Sequence of chain 4.E:
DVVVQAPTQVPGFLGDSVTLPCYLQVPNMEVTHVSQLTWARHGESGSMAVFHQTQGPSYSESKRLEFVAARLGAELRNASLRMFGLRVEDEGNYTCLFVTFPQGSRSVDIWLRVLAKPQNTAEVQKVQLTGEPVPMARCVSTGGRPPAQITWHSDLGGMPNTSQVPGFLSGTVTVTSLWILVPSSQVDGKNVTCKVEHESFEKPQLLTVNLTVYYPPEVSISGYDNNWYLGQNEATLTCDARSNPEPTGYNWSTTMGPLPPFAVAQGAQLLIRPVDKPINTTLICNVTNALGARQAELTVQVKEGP

A small-molecule ligand and the protein it binds are described below.
Small molecule (SMILES): CC(=O)N[C@@H]1[C@@H](O)[C@H](O)[C@@H](CO)O[C@H]1O

Binding-site contacts:
Ligand atom O5 contacts residue ASN313 of chain 4.E at 2.3 Å (h-bond).
Ligand atom N2 contacts residue ASN313 of chain 4.E at 3.0 Å (h-bond).
Ligand atom C6 contacts residue THR315 of chain 4.E at 3.8 Å.
Ligand atom N2 contacts residue GLN322 of chain 4.E at 4.5 Å.
Ligand atom C3 contacts residue ASN313 of chain 4.E at 3.8 Å.
Ligand atom O7 contacts residue GLN322 of chain 4.E at 4.4 Å.
Ligand atom C4 contacts residue ASN313 of chain 4.E at 4.2 Å.
Ligand atom C5 contacts residue THR315 of chain 4.E at 4.0 Å.
Ligand atom O5 contacts residue THR315 of chain 4.E at 3.9 Å.
Ligand atom C2 contacts residue ASN313 of chain 4.E at 2.4 Å.
Ligand atom C7 contacts residue GLN322 of chain 4.E at 3.9 Å.
Ligand atom C8 contacts residue GLN322 of chain 4.E at 3.2 Å.
Ligand atom C7 contacts residue ASN313 of chain 4.E at 3.5 Å.
Ligand atom C1 contacts residue ASN313 of chain 4.E at 1.4 Å.
Ligand atom O7 contacts residue ASN313 of chain 4.E at 3.6 Å.
Ligand atom C5 contacts residue ASN313 of chain 4.E at 3.6 Å.